This protein binds this small molecule.
Small molecule (SMILES): Cc1ccc(-c2nc(C)c([C@H](OC(C)(C)C)C(=O)O)c(-c3ccc(Cl)cc3)c2C)cc1C

Binding-site contacts:
Ligand atom C29 contacts residue THR125 of chain 1.A at 3.9 Å.
Ligand atom C24 contacts residue THR125 of chain 1.A at 3.6 Å.
Ligand atom C16 contacts residue THR76 of chain 2.A at 4.0 Å.
Ligand atom C6 contacts residue THR76 of chain 2.A at 4.1 Å.
Ligand atom C25 contacts residue THR125 of chain 1.A at 3.4 Å.
Ligand atom O33 contacts residue THR125 of chain 1.A at 2.7 Å (h-bond).
Ligand atom C11 contacts residue ALA80 of chain 2.A at 3.7 Å (hydrophobic).
Ligand atom O33 contacts residue HIS122 of chain 1.A at 2.9 Å (h-bond).
Ligand atom O33 contacts residue ALA120 of chain 1.A at 4.0 Å.
Ligand atom C17 contacts residue THR76 of chain 2.A at 3.6 Å.
Ligand atom CL contacts residue TRP83 of chain 2.A at 3.5 Å.
Ligand atom O26 contacts residue HIS122 of chain 1.A at 3.7 Å.
Ligand atom C18 contacts residue THR75 of chain 2.A at 3.3 Å.
Ligand atom O34 contacts residue HIS122 of chain 1.A at 3.9 Å.
Ligand atom C9 contacts residue GLN119 of chain 1.A at 3.9 Å.
Ligand atom C12 contacts residue ALA79 of chain 2.A at 3.8 Å (hydrophobic).
Ligand atom C25 contacts residue HIS122 of chain 1.A at 3.8 Å.
Ligand atom O34 contacts residue ALA120 of chain 1.A at 3.5 Å.
Ligand atom C8 contacts residue GLN119 of chain 1.A at 4.0 Å.
Ligand atom C14 contacts residue ALA79 of chain 2.A at 3.6 Å (hydrophobic).
Ligand atom C3 contacts residue THR76 of chain 2.A at 3.7 Å.
Ligand atom O26 contacts residue THR125 of chain 1.A at 3.2 Å (h-bond).
Ligand atom C25 contacts residue GLU121 of chain 1.A at 3.5 Å.
Ligand atom N1 contacts residue THR76 of chain 2.A at 3.8 Å.
Ligand atom C11 contacts residue ALA79 of chain 2.A at 3.8 Å (hydrophobic).
Ligand atom O33 contacts residue GLU121 of chain 1.A at 3.5 Å (salt-bridge).
Ligand atom C29 contacts residue GLN46 of chain 2.A at 3.8 Å.
Ligand atom C27 contacts residue THR125 of chain 1.A at 3.7 Å.
Ligand atom C17 contacts residue THR75 of chain 2.A at 3.6 Å.
Ligand atom C15 contacts residue HIS122 of chain 1.A at 3.5 Å.
Ligand atom C15 contacts residue GLU121 of chain 1.A at 3.6 Å.
Ligand atom C12 contacts residue THR76 of chain 2.A at 3.8 Å.
Ligand atom C28 contacts residue GLN46 of chain 2.A at 4.0 Å.
Ligand atom C4 contacts residue THR76 of chain 2.A at 4.0 Å.
Ligand atom O34 contacts residue GLU121 of chain 1.A at 2.7 Å (salt-bridge).
Ligand atom C30 contacts residue THR125 of chain 1.A at 3.3 Å.
Ligand atom C28 contacts residue THR76 of chain 2.A at 3.5 Å.
Ligand atom CL contacts residue LEU53 of chain 2.A at 3.8 Å.
Ligand atom C2 contacts residue THR76 of chain 2.A at 3.5 Å.
Ligand atom C9 contacts residue THR125 of chain 1.A at 3.9 Å.

Sequence of chain 1.A:
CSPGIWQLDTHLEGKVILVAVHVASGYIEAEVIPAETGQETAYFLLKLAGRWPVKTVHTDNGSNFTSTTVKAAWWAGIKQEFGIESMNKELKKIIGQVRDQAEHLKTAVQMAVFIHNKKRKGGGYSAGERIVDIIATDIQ

Sequence of chain 2.A:
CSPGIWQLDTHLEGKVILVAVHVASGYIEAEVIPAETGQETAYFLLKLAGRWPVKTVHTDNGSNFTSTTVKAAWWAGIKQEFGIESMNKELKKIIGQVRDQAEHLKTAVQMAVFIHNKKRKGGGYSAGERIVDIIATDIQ